The protein below binds the small molecule below.
Small molecule (SMILES): Cc1nc2ccccc2nc1CCc1nc(-c2ccccc2)cn1-c1ccccc1

Binding-site contacts:
Ligand atom C19 contacts residue GLY279 of chain 1.A at 3.7 Å.
Ligand atom N15 contacts residue MET267 of chain 1.A at 3.7 Å.
Ligand atom N18 contacts residue MET267 of chain 1.A at 3.7 Å.
Ligand atom C22 contacts residue GLU275 of chain 1.A at 3.6 Å.
Ligand atom C23 contacts residue MET267 of chain 1.A at 3.6 Å (hydrophobic).
Ligand atom C26 contacts residue PHE283 of chain 1.A at 3.6 Å (hydrophobic).
Ligand atom C17 contacts residue MET267 of chain 1.A at 3.6 Å (hydrophobic).
Ligand atom C6 contacts residue PHE283 of chain 1.A at 3.4 Å (hydrophobic).
Ligand atom C9 contacts residue GLN280 of chain 1.A at 3.7 Å.
Ligand atom C21 contacts residue GLU275 of chain 1.A at 3.7 Å.
Ligand atom C26 contacts residue GLY279 of chain 1.A at 3.5 Å.
Ligand atom N18 contacts residue TYR247 of chain 1.A at 2.7 Å (h-bond).
Ligand atom C13 contacts residue GLN280 of chain 1.A at 3.5 Å.
Ligand atom C20 contacts residue TYR247 of chain 1.A at 3.6 Å (hydrophobic).
Ligand atom C12 contacts residue TYR247 of chain 1.A at 3.4 Å (hydrophobic).
Ligand atom C27 contacts residue PHE283 of chain 1.A at 3.7 Å (hydrophobic).
Ligand atom C14 contacts residue TYR247 of chain 1.A at 3.5 Å (hydrophobic).
Ligand atom C24 contacts residue MET267 of chain 1.A at 3.6 Å (hydrophobic).
Ligand atom C21 contacts residue VAL276 of chain 1.A at 3.6 Å (hydrophobic).
Ligand atom C13 contacts residue PHE283 of chain 1.A at 3.6 Å (hydrophobic).
Ligand atom C19 contacts residue MET267 of chain 1.A at 3.6 Å (hydrophobic).
Ligand atom C29 contacts residue PHE283 of chain 1.A at 3.6 Å (hydrophobic).
Ligand atom C8 contacts residue PHE283 of chain 1.A at 3.6 Å (hydrophobic).
Ligand atom C17 contacts residue GLY279 of chain 1.A at 3.4 Å.
Ligand atom C11 contacts residue PHE250 of chain 1.A at 3.7 Å (hydrophobic).
Ligand atom C16 contacts residue GLY279 of chain 1.A at 3.7 Å.
Ligand atom N15 contacts residue GLY279 of chain 1.A at 3.5 Å (h-bond).
Ligand atom C22 contacts residue PRO266 of chain 1.A at 3.7 Å (hydrophobic).
Ligand atom C1 contacts residue ILE246 of chain 1.A at 3.4 Å (hydrophobic).
Ligand atom N7 contacts residue PHE283 of chain 1.A at 3.4 Å.
Ligand atom C12 contacts residue GLN280 of chain 1.A at 3.5 Å.
Ligand atom C2 contacts residue ILE246 of chain 1.A at 3.6 Å (hydrophobic).
Ligand atom N10 contacts residue GLN280 of chain 1.A at 2.9 Å (h-bond).
Ligand atom C1 contacts residue VAL232 of chain 1.A at 3.7 Å (hydrophobic).
Ligand atom C14 contacts residue GLY279 of chain 1.A at 3.5 Å.
Ligand atom C14 contacts residue MET267 of chain 1.A at 3.7 Å (hydrophobic).
Ligand atom C13 contacts residue TYR247 of chain 1.A at 3.5 Å (hydrophobic).
Ligand atom C23 contacts residue PRO266 of chain 1.A at 3.7 Å (hydrophobic).
Ligand atom C3 contacts residue PHE283 of chain 1.A at 3.7 Å (hydrophobic).
Ligand atom C4 contacts residue ILE246 of chain 1.A at 3.5 Å (hydrophobic).

Sequence of chain 1.A:
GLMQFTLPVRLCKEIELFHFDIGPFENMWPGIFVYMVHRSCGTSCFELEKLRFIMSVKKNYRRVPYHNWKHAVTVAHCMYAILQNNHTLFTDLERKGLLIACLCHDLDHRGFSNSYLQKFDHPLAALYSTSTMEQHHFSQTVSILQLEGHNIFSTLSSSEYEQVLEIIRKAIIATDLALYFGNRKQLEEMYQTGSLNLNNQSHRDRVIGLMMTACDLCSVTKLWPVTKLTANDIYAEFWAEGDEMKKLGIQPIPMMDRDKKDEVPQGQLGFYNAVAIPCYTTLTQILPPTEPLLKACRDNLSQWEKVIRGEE